This small molecule binds to this protein.
Small molecule (SMILES): CC(=O)N[C@@H]1[C@@H](O)[C@H](O)[C@@H](CO)O[C@H]1O

Sequence of chain 6.A:
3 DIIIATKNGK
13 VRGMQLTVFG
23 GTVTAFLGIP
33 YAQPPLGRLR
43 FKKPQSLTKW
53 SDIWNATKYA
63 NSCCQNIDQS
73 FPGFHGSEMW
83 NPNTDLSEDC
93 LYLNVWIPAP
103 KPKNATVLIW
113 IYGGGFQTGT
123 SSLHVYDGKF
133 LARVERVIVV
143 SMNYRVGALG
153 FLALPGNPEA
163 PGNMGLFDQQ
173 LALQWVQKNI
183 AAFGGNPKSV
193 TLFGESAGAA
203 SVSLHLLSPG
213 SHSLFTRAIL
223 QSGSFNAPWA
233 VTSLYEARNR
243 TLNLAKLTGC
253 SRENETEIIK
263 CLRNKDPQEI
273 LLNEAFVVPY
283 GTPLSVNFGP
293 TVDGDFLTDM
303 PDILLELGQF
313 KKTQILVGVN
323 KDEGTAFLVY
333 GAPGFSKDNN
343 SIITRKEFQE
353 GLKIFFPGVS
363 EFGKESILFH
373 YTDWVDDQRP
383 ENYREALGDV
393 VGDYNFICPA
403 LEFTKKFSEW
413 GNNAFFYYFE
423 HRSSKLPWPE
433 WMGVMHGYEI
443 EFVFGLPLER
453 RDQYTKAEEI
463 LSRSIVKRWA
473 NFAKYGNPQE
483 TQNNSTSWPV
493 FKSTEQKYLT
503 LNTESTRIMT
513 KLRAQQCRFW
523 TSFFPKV

Binding-site contacts:
Ligand atom C1 contacts residue ASN485 of chain 6.A at 1.4 Å.
Ligand atom C4 contacts residue ASN485 of chain 6.A at 4.0 Å.
Ligand atom C8 contacts residue GLU482 of chain 6.A at 3.5 Å.
Ligand atom C5 contacts residue ASN485 of chain 6.A at 3.6 Å.
Ligand atom C7 contacts residue GLU482 of chain 6.A at 3.9 Å.
Ligand atom O7 contacts residue GLU482 of chain 6.A at 4.2 Å.
Ligand atom O3 contacts residue ARG465 of chain 6.A at 3.5 Å.
Ligand atom N2 contacts residue ARG465 of chain 6.A at 4.1 Å.
Ligand atom C7 contacts residue ARG465 of chain 6.A at 3.8 Å.
Ligand atom O7 contacts residue SER466 of chain 6.A at 4.2 Å.
Ligand atom C2 contacts residue ASN485 of chain 6.A at 2.2 Å.
Ligand atom O7 contacts residue ARG465 of chain 6.A at 3.7 Å.
Ligand atom C3 contacts residue ASN485 of chain 6.A at 3.6 Å.
Ligand atom O3 contacts residue ILE462 of chain 6.A at 4.2 Å.
Ligand atom C8 contacts residue ARG465 of chain 6.A at 4.1 Å.
Ligand atom C8 contacts residue LYS469 of chain 6.A at 3.7 Å.
Ligand atom C8 contacts residue ASN485 of chain 6.A at 4.4 Å.
Ligand atom C3 contacts residue ARG465 of chain 6.A at 4.5 Å.
Ligand atom N2 contacts residue ASN485 of chain 6.A at 2.9 Å (h-bond).
Ligand atom C7 contacts residue ASN485 of chain 6.A at 3.3 Å.
Ligand atom O7 contacts residue ASN485 of chain 6.A at 3.4 Å (h-bond).
Ligand atom O5 contacts residue ASN485 of chain 6.A at 2.3 Å (h-bond).
Ligand atom O3 contacts residue ASN485 of chain 6.A at 4.4 Å.